Binding-site contacts:
Ligand atom O7 contacts residue ASN266 of chain 1.B at 4.0 Å.
Ligand atom O5 contacts residue ASN266 of chain 1.B at 2.4 Å (h-bond).
Ligand atom C7 contacts residue ASN266 of chain 1.B at 3.7 Å.
Ligand atom C3 contacts residue ASN266 of chain 1.B at 3.8 Å.
Ligand atom O6 contacts residue LYS542 of chain 1.C at 3.7 Å.
Ligand atom C8 contacts residue ASN266 of chain 1.B at 4.0 Å.
Ligand atom C1 contacts residue ASN266 of chain 1.B at 1.4 Å.
Ligand atom C2 contacts residue ASN266 of chain 1.B at 2.5 Å.
Ligand atom N2 contacts residue ASN266 of chain 1.B at 2.9 Å (h-bond).
Ligand atom C4 contacts residue ASN266 of chain 1.B at 4.2 Å.
Ligand atom C5 contacts residue ASN266 of chain 1.B at 3.7 Å.
Ligand atom C1 contacts residue GLU265 of chain 1.B at 4.2 Å.

The small molecule below binds the protein below.
Small molecule (SMILES): CC(=O)N[C@@H]1[C@@H](O)[C@H](O)[C@@H](CO)O[C@H]1O

Sequence of chain 1.B:
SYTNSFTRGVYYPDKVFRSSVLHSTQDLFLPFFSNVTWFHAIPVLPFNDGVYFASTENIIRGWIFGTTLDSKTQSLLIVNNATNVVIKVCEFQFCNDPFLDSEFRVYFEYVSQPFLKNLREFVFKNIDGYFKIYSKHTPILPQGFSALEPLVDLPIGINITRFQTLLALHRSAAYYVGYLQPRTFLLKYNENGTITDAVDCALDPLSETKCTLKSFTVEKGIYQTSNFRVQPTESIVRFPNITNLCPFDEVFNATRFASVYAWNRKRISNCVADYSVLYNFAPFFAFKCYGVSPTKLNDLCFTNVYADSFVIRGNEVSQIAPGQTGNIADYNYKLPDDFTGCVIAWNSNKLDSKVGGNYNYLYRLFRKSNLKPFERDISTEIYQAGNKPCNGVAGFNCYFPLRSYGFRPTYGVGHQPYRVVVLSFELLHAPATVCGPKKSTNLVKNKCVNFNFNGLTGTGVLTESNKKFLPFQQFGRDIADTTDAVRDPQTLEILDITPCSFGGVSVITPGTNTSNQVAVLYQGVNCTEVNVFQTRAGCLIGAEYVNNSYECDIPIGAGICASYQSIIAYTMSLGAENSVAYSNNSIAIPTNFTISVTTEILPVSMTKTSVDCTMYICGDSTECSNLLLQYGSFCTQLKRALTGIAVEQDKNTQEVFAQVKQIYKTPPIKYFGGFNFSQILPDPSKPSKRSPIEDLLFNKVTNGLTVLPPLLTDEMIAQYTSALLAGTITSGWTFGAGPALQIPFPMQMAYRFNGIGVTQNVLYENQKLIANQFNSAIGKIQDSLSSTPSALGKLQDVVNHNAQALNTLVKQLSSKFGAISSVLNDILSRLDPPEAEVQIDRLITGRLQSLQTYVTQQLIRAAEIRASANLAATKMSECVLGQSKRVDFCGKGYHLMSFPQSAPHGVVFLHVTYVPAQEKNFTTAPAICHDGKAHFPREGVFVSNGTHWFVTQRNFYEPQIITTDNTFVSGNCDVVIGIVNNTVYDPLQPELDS

Sequence of chain 1.C:
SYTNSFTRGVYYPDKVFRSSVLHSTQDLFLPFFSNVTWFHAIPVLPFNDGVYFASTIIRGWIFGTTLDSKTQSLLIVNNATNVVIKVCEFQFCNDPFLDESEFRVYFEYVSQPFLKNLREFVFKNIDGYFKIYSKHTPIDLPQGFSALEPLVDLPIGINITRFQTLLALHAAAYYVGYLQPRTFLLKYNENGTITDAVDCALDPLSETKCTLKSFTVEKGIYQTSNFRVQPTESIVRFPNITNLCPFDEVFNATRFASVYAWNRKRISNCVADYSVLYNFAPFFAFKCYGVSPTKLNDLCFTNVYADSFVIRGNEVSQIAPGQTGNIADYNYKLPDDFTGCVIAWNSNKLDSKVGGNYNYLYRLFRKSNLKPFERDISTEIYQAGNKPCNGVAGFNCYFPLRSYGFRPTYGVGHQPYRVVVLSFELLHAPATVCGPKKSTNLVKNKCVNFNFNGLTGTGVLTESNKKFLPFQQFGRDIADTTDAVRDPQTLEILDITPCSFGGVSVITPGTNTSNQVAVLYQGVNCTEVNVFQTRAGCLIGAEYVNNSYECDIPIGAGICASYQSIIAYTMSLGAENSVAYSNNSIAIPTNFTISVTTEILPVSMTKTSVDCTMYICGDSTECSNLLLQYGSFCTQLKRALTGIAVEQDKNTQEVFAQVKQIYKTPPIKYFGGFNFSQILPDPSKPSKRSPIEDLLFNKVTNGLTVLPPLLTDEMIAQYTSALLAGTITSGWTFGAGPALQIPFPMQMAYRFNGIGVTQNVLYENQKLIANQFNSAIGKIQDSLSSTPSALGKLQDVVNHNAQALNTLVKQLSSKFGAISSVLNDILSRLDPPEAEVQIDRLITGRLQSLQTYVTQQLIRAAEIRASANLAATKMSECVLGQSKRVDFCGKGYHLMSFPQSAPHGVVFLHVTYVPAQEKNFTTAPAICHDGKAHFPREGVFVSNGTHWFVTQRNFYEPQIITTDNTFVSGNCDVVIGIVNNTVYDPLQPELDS